Binding-site contacts:
Ligand atom C4 contacts residue CYS120 of chain 1.A at 2.6 Å (hydrophobic).
Ligand atom C3 contacts residue HIS184 of chain 1.A at 4.2 Å.
Ligand atom C2 contacts residue GLN119 of chain 1.A at 4.4 Å.
Ligand atom C3 contacts residue CYS120 of chain 1.A at 1.8 Å (hydrophobic).
Ligand atom N1 contacts residue GLN119 of chain 1.A at 3.5 Å (h-bond).
Ligand atom C1 contacts residue CYS120 of chain 1.A at 4.2 Å (hydrophobic).
Ligand atom C4 contacts residue HIS184 of chain 1.A at 3.2 Å.
Ligand atom N1 contacts residue CYS120 of chain 1.A at 3.5 Å (h-bond).
Ligand atom N1 contacts residue ASN123 of chain 1.A at 4.0 Å.
Ligand atom N2 contacts residue ASN123 of chain 1.A at 4.5 Å.
Ligand atom O1 contacts residue GLN119 of chain 1.A at 4.1 Å.
Ligand atom O1 contacts residue ASN123 of chain 1.A at 3.3 Å (h-bond).
Ligand atom C5 contacts residue HIS184 of chain 1.A at 3.7 Å.
Ligand atom C5 contacts residue CYS120 of chain 1.A at 4.0 Å (hydrophobic).
Ligand atom C2 contacts residue CYS120 of chain 1.A at 2.9 Å (hydrophobic).

Sequence of chain 1.A:
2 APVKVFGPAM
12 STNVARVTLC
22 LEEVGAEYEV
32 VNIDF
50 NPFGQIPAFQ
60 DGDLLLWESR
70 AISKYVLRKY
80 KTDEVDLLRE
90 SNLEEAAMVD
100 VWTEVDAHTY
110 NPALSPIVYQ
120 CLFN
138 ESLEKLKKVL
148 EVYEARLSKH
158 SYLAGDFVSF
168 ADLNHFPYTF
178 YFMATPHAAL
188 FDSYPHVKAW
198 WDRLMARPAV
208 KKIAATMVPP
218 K

This small molecule binds to this protein.
Small molecule (SMILES): O=[N+]([O-])c1ccc(Cl)c2nonc12